Binding-site contacts:
Ligand atom C7 contacts residue SER275 of chain 4.B at 3.3 Å.
Ligand atom C15 contacts residue IMP1 of chain 4.G at 3.2 Å.
Ligand atom C10 contacts residue ASN303 of chain 4.B at 3.7 Å.
Ligand atom C10 contacts residue GLY324 of chain 4.B at 3.6 Å.
Ligand atom C7 contacts residue ASP274 of chain 4.B at 3.6 Å.
Ligand atom C9 contacts residue GLY415 of chain 4.B at 3.7 Å.
Ligand atom C11 contacts residue SER276 of chain 4.B at 3.6 Å.
Ligand atom O4 contacts residue GLN441 of chain 4.B at 3.2 Å (h-bond).
Ligand atom O6 contacts residue SER276 of chain 4.B at 2.9 Å (h-bond).
Ligand atom C9 contacts residue MET414 of chain 4.B at 3.8 Å (hydrophobic).
Ligand atom C14 contacts residue IMP1 of chain 4.G at 3.7 Å.
Ligand atom C8 contacts residue ASP274 of chain 4.B at 3.5 Å.
Ligand atom O1 contacts residue THR333 of chain 4.B at 2.9 Å (h-bond).
Ligand atom C2 contacts residue GLY415 of chain 4.B at 3.7 Å.
Ligand atom C16 contacts residue SER276 of chain 4.B at 3.4 Å.
Ligand atom C7 contacts residue ASN303 of chain 4.B at 3.7 Å.
Ligand atom O4 contacts residue IMP1 of chain 4.G at 3.1 Å (h-bond).
Ligand atom O6 contacts residue SER275 of chain 4.B at 3.7 Å.
Ligand atom O4 contacts residue THR333 of chain 4.B at 2.8 Å (h-bond).
Ligand atom C7 contacts residue IMP1 of chain 4.G at 3.5 Å.
Ligand atom C15 contacts residue SER276 of chain 4.B at 3.5 Å.
Ligand atom O4 contacts residue SER276 of chain 4.B at 3.8 Å.
Ligand atom C1 contacts residue IMP1 of chain 4.G at 3.4 Å.
Ligand atom C1 contacts residue THR333 of chain 4.B at 3.8 Å.
Ligand atom C1 contacts residue GLY326 of chain 4.B at 3.6 Å.
Ligand atom C3 contacts residue GLY415 of chain 4.B at 3.7 Å.
Ligand atom C6 contacts residue SER276 of chain 4.B at 3.4 Å.
Ligand atom O2 contacts residue GLY326 of chain 4.B at 3.4 Å (h-bond).
Ligand atom C16 contacts residue IMP1 of chain 4.G at 3.2 Å.
Ligand atom C4 contacts residue GLN441 of chain 4.B at 3.6 Å.
Ligand atom C11 contacts residue IMP1 of chain 4.G at 3.7 Å.
Ligand atom O2 contacts residue GLY324 of chain 4.B at 3.6 Å.
Ligand atom O1 contacts residue GLY326 of chain 4.B at 3.1 Å (h-bond).
Ligand atom C17 contacts residue IMP1 of chain 4.G at 3.6 Å.
Ligand atom O1 contacts residue IMP1 of chain 4.G at 3.4 Å.
Ligand atom C8 contacts residue SER275 of chain 4.B at 3.7 Å.
Ligand atom O5 contacts residue SER276 of chain 4.B at 2.8 Å (h-bond).
Ligand atom C17 contacts residue GLY415 of chain 4.B at 3.5 Å.
Ligand atom O2 contacts residue MET325 of chain 4.B at 3.5 Å.
Ligand atom O5 contacts residue GLN441 of chain 4.B at 3.0 Å (h-bond).

Sequence of chain 4.B:
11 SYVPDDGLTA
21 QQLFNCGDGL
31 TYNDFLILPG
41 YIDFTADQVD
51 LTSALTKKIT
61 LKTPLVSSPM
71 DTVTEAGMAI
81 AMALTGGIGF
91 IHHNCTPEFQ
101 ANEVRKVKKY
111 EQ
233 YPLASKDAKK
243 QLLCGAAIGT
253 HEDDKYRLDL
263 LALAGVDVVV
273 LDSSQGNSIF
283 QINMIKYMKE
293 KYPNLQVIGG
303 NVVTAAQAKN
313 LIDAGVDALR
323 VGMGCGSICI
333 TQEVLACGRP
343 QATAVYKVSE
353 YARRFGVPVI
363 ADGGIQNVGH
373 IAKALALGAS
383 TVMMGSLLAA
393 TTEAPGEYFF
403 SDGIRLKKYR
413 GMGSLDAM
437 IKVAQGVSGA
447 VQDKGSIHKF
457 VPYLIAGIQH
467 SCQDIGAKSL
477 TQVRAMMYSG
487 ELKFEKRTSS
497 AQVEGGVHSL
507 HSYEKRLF

The protein below binds the small molecule below.
Small molecule (SMILES): COc1c(C)c2c(c(O)c1C/C=C(\C)CCC(=O)O)C(=O)OC2